Binding-site contacts:
Ligand atom O3G contacts residue ASN32 of chain 2.A at 3.5 Å (h-bond).
Ligand atom O2G contacts residue ASP72 of chain 2.A at 3.0 Å (salt-bridge).
Ligand atom O2B contacts residue THR36 of chain 2.A at 2.8 Å (h-bond).
Ligand atom PG contacts residue THR31 of chain 2.A at 3.7 Å.
Ligand atom O2A contacts residue THR36 of chain 2.A at 3.4 Å (h-bond).
Ligand atom N7 contacts residue ASN197 of chain 2.A at 2.9 Å (h-bond).
Ligand atom O1G contacts residue THR31 of chain 2.A at 3.6 Å (h-bond).
Ligand atom N7 contacts residue THR37 of chain 2.A at 3.6 Å.
Ligand atom C2' contacts residue THR37 of chain 2.A at 3.8 Å.
Ligand atom PB contacts residue MG1 of chain 2.D at 3.2 Å.
Ligand atom O1B contacts residue LYS35 of chain 2.A at 3.0 Å (salt-bridge).
Ligand atom N6 contacts residue LYS199 of chain 2.A at 3.7 Å.
Ligand atom C8 contacts residue THR37 of chain 2.A at 3.3 Å.
Ligand atom O1G contacts residue ASN32 of chain 2.A at 3.7 Å.
Ligand atom O2B contacts residue LYS35 of chain 2.A at 3.4 Å (salt-bridge).
Ligand atom O2A contacts residue THR37 of chain 2.A at 2.7 Å (h-bond).
Ligand atom O2B contacts residue GLU138 of chain 2.A at 3.2 Å (salt-bridge).
Ligand atom O1B contacts residue ASN32 of chain 2.A at 3.4 Å (h-bond).
Ligand atom O2A contacts residue GLY34 of chain 2.A at 3.4 Å.
Ligand atom PG contacts residue LYS35 of chain 2.A at 3.7 Å.
Ligand atom O1B contacts residue ALA33 of chain 2.A at 3.5 Å (h-bond).
Ligand atom O2G contacts residue GLU138 of chain 2.A at 2.9 Å (salt-bridge).
Ligand atom N3B contacts residue ASN32 of chain 2.A at 3.0 Å (h-bond).
Ligand atom C6 contacts residue LYS199 of chain 2.A at 3.6 Å.
Ligand atom N3B contacts residue MG1 of chain 2.D at 3.3 Å.
Ligand atom O3G contacts residue THR31 of chain 2.A at 2.8 Å (h-bond).
Ligand atom O2G contacts residue MG1 of chain 2.D at 2.0 Å.
Ligand atom O2G contacts residue LYS57 of chain 2.A at 3.4 Å (salt-bridge).
Ligand atom PG contacts residue MG1 of chain 2.D at 3.2 Å.
Ligand atom O1B contacts residue GLY34 of chain 2.A at 3.1 Å (h-bond).
Ligand atom O3A contacts residue GLY34 of chain 2.A at 3.4 Å (h-bond).
Ligand atom PB contacts residue LYS35 of chain 2.A at 3.5 Å.
Ligand atom O3G contacts residue LYS35 of chain 2.A at 2.8 Å (salt-bridge).
Ligand atom O3A contacts residue ASN32 of chain 2.A at 3.6 Å.
Ligand atom C5' contacts residue ASN32 of chain 2.A at 3.5 Å.
Ligand atom C8 contacts residue ASN197 of chain 2.A at 3.7 Å.
Ligand atom N6 contacts residue ASN197 of chain 2.A at 3.0 Å (h-bond).
Ligand atom PB contacts residue ASN32 of chain 2.A at 3.8 Å.
Ligand atom O2B contacts residue MG1 of chain 2.D at 2.1 Å.
Ligand atom O2G contacts residue LYS35 of chain 2.A at 3.7 Å.

Sequence of chain 2.A:
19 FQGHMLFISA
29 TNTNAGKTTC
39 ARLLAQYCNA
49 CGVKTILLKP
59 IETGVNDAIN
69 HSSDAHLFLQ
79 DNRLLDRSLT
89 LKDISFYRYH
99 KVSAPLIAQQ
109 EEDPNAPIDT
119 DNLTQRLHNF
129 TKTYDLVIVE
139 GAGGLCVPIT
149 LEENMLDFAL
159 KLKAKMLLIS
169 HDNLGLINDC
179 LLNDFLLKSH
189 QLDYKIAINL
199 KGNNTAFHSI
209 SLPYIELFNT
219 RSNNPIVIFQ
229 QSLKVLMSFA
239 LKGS

This protein binds this small molecule.
Small molecule (SMILES): Nc1ncnc2c1ncn2[C@@H]1O[C@H](CO[P](=O)(O)O[P](=O)(O)NP(=O)(O)O)[C@@H](O)[C@H]1O